This small molecule binds to this protein.
Small molecule (SMILES): Cc1c(CN(C)C(=O)/C=C/c2cnc3c(c2)CCC(=O)N3)c2ccccc2n1C

Binding-site contacts:
Ligand atom C43 contacts residue PHE96 of chain 1.D at 3.8 Å (hydrophobic).
Ligand atom C23 contacts residue TYR157 of chain 1.D at 3.8 Å (hydrophobic).
Ligand atom C47 contacts residue MET160 of chain 1.D at 3.9 Å (hydrophobic).
Ligand atom N46 contacts residue PHE96 of chain 1.D at 3.5 Å.
Ligand atom C34 contacts residue NDP1 of chain 1.L at 3.3 Å.
Ligand atom C45 contacts residue ALA97 of chain 1.D at 3.5 Å (hydrophobic).
Ligand atom C41 contacts residue SER197 of chain 1.D at 3.8 Å.
Ligand atom C30 contacts residue PRO192 of chain 1.D at 3.7 Å (hydrophobic).
Ligand atom C30 contacts residue TYR147 of chain 1.D at 3.8 Å (hydrophobic).
Ligand atom C33 contacts residue NDP1 of chain 1.L at 3.2 Å.
Ligand atom C30 contacts residue NDP1 of chain 1.L at 3.4 Å.
Ligand atom C34 contacts residue TYR157 of chain 1.D at 3.4 Å (hydrophobic).
Ligand atom C33 contacts residue TYR157 of chain 1.D at 3.6 Å (hydrophobic).
Ligand atom C29 contacts residue VAL154 of chain 1.D at 3.8 Å (hydrophobic).
Ligand atom C47 contacts residue ALA97 of chain 1.D at 3.6 Å (hydrophobic).
Ligand atom C25 contacts residue TYR157 of chain 1.D at 3.6 Å (hydrophobic).
Ligand atom O48 contacts residue ALA97 of chain 1.D at 3.9 Å.
Ligand atom O35 contacts residue NDP1 of chain 1.L at 2.4 Å (h-bond).
Ligand atom C47 contacts residue PHE96 of chain 1.D at 3.8 Å (hydrophobic).
Ligand atom C43 contacts residue ALA97 of chain 1.D at 3.8 Å (hydrophobic).
Ligand atom C22 contacts residue TYR157 of chain 1.D at 3.8 Å (hydrophobic).
Ligand atom N44 contacts residue PHE96 of chain 1.D at 3.5 Å.
Ligand atom O35 contacts residue TYR157 of chain 1.D at 2.5 Å (h-bond).
Ligand atom C31 contacts residue SER197 of chain 1.D at 3.7 Å.
Ligand atom N44 contacts residue ALA97 of chain 1.D at 2.9 Å (h-bond).
Ligand atom C36 contacts residue SER197 of chain 1.D at 3.6 Å.
Ligand atom O48 contacts residue PHE96 of chain 1.D at 3.5 Å.
Ligand atom C29 contacts residue TYR147 of chain 1.D at 3.7 Å (hydrophobic).
Ligand atom N46 contacts residue ALA97 of chain 1.D at 3.0 Å (h-bond).
Ligand atom N32 contacts residue TYR157 of chain 1.D at 3.7 Å.
Ligand atom C31 contacts residue NDP1 of chain 1.L at 3.9 Å.
Ligand atom C21 contacts residue TYR157 of chain 1.D at 3.7 Å (hydrophobic).
Ligand atom C33 contacts residue TYR147 of chain 1.D at 3.8 Å (hydrophobic).
Ligand atom C24 contacts residue TYR157 of chain 1.D at 3.7 Å (hydrophobic).
Ligand atom N32 contacts residue NDP1 of chain 1.L at 3.8 Å.
Ligand atom C40 contacts residue SER197 of chain 1.D at 3.9 Å.
Ligand atom C20 contacts residue TYR157 of chain 1.D at 3.6 Å (hydrophobic).
Ligand atom C30 contacts residue PHE204 of chain 1.D at 4.0 Å (hydrophobic).
Ligand atom C39 contacts residue SER197 of chain 1.D at 3.0 Å.
Ligand atom C22 contacts residue ASN156 of chain 1.D at 3.7 Å.

Sequence of chain 1.D:
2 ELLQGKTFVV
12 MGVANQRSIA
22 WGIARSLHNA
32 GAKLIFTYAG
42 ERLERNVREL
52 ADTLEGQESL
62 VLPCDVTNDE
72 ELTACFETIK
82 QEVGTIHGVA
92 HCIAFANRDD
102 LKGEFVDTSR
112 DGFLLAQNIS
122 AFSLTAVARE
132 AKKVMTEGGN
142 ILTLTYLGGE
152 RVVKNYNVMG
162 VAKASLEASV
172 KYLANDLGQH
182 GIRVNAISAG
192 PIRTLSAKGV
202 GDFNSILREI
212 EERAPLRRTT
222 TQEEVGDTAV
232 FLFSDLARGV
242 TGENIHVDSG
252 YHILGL